Sequence of chain 1.B:
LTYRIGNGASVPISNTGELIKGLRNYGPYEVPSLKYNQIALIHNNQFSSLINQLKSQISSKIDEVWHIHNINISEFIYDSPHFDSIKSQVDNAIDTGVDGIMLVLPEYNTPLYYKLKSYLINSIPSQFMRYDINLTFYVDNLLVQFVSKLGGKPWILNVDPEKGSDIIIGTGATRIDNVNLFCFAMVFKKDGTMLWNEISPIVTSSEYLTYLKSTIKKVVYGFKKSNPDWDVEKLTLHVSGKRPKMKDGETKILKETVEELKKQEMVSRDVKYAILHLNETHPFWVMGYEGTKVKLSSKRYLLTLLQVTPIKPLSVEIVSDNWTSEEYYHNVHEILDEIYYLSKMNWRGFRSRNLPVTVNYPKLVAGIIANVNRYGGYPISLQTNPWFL

This protein binds this small molecule.
Small molecule (SMILES): Nc1ccn([C@H]2C[C@H](O[P](=O)(O)OC[C@H]3O[C@@H](n4cnc5c(=O)nc(N)[nH]c54)C[C@@H]3O[P](=O)(O)OC[C@H]3O[C@@H](n4cnc5c(N)ncnc54)C[C@@H]3O[P](=O)(O)OC[C@H]3O[C@@H](n4cnc5c(N)ncnc54)C[C@@H]3O)[C@@H](COP(=O)=O)O2)c(=O)n1

Binding-site contacts:
Ligand atom N3 contacts residue PHE151 of chain 1.B at 3.8 Å.
Ligand atom N1 contacts residue DT2 of chain 1.E at 3.0 Å (h-bond).
Ligand atom N2 contacts residue DC3 of chain 1.E at 2.9 Å (h-bond).
Ligand atom C6 contacts residue DT2 of chain 1.E at 3.7 Å.
Ligand atom O2 contacts residue DG4 of chain 1.E at 2.9 Å (h-bond).
Ligand atom O6 contacts residue DC3 of chain 1.E at 3.5 Å (h-bond).
Ligand atom N4 contacts residue DC3 of chain 1.E at 3.4 Å (h-bond).
Ligand atom C6 contacts residue PHE151 of chain 1.B at 3.6 Å (hydrophobic).
Ligand atom C5 contacts residue ILE30 of chain 1.B at 3.6 Å (hydrophobic).
Ligand atom C2' contacts residue PHE151 of chain 1.B at 3.4 Å (hydrophobic).
Ligand atom C2 contacts residue PHE151 of chain 1.B at 3.5 Å (hydrophobic).
Ligand atom O6 contacts residue DT2 of chain 1.E at 3.0 Å (h-bond).
Ligand atom N3 contacts residue DG4 of chain 1.E at 2.8 Å (h-bond).
Ligand atom C1' contacts residue GLY27 of chain 1.B at 3.8 Å.
Ligand atom N2 contacts residue DG4 of chain 1.E at 3.0 Å (h-bond).
Ligand atom N3 contacts residue DG4 of chain 1.E at 3.5 Å (h-bond).
Ligand atom C4 contacts residue DG4 of chain 1.E at 3.5 Å.
Ligand atom OP1 contacts residue ARG383 of chain 1.B at 3.5 Å.
Ligand atom OP1 contacts residue THR26 of chain 1.B at 3.6 Å.
Ligand atom N3 contacts residue ILE30 of chain 1.B at 3.7 Å.
Ligand atom C5 contacts residue PHE151 of chain 1.B at 3.8 Å (hydrophobic).
Ligand atom N6 contacts residue PHE151 of chain 1.B at 3.2 Å.
Ligand atom C4 contacts residue PHE151 of chain 1.B at 3.8 Å (hydrophobic).
Ligand atom C2 contacts residue DG4 of chain 1.E at 3.0 Å.
Ligand atom N9 contacts residue PHE151 of chain 1.B at 3.5 Å.
Ligand atom N6 contacts residue ASP154 of chain 1.B at 2.8 Å (salt-bridge).
Ligand atom C2 contacts residue DC3 of chain 1.E at 3.8 Å.
Ligand atom C2 contacts residue DG4 of chain 1.E at 3.7 Å.
Ligand atom N3 contacts residue THR26 of chain 1.B at 3.4 Å.
Ligand atom N1 contacts residue ASP154 of chain 1.B at 3.6 Å.
Ligand atom N6 contacts residue DT2 of chain 1.E at 2.9 Å (h-bond).
Ligand atom C8 contacts residue PHE151 of chain 1.B at 3.6 Å (hydrophobic).
Ligand atom C6 contacts residue DT2 of chain 1.E at 3.8 Å.
Ligand atom N1 contacts residue DG4 of chain 1.E at 3.3 Å (h-bond).
Ligand atom N1 contacts residue PHE151 of chain 1.B at 3.4 Å.
Ligand atom N4 contacts residue DG4 of chain 1.E at 2.7 Å (h-bond).
Ligand atom C4 contacts residue ILE30 of chain 1.B at 3.5 Å (hydrophobic).
Ligand atom N1 contacts residue DC3 of chain 1.E at 3.2 Å (h-bond).
Ligand atom N6 contacts residue THR150 of chain 1.B at 3.0 Å (h-bond).
Ligand atom C6 contacts residue ASP154 of chain 1.B at 3.5 Å.